Sequence of chain 1.A:
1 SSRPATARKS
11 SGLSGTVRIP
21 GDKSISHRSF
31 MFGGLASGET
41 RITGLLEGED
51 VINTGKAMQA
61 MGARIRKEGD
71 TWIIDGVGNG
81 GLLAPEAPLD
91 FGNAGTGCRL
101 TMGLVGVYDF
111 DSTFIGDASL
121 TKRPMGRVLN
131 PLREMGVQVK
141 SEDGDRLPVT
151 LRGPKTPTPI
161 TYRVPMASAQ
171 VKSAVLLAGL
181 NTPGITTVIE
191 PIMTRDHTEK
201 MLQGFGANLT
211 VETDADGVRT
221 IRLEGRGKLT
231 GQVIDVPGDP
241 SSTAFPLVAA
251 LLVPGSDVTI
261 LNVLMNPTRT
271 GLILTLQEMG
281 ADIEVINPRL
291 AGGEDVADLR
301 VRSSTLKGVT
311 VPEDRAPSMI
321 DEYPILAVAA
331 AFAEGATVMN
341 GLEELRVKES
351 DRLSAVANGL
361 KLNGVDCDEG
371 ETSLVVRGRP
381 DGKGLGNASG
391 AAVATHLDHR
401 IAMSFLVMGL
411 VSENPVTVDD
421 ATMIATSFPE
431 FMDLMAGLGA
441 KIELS

A small-molecule ligand and the protein it binds are described below.
Small molecule (SMILES): O=C(O)C1=C[C@@H](OP(=O)(O)O)[C@@H](O)[C@H](O[C@@](OP(=O)(O)O)(C(=O)O)C(F)F)C1

Binding-site contacts:
Ligand atom C4 contacts residue ASP321 of chain 1.A at 3.1 Å.
Ligand atom F1 contacts residue ARG123 of chain 1.A at 3.0 Å.
Ligand atom O13 contacts residue THR96 of chain 1.A at 2.7 Å (h-bond).
Ligand atom O1 contacts residue GLN170 of chain 1.A at 3.0 Å (h-bond).
Ligand atom F2 contacts residue ARG352 of chain 1.A at 3.5 Å.
Ligand atom C10 contacts residue ARG400 of chain 1.A at 3.5 Å.
Ligand atom O14 contacts residue THR96 of chain 1.A at 3.5 Å (h-bond).
Ligand atom O12 contacts residue LYS23 of chain 1.A at 3.5 Å (salt-bridge).
Ligand atom O7 contacts residue LYS348 of chain 1.A at 3.1 Å (salt-bridge).
Ligand atom O11 contacts residue GLY95 of chain 1.A at 3.3 Å (h-bond).
Ligand atom F2 contacts residue GLU349 of chain 1.A at 3.3 Å.
Ligand atom C7 contacts residue THR96 of chain 1.A at 3.5 Å.
Ligand atom O6 contacts residue ALA169 of chain 1.A at 2.9 Å (h-bond).
Ligand atom O8 contacts residue LYS348 of chain 1.A at 3.1 Å (salt-bridge).
Ligand atom O10 contacts residue ARG400 of chain 1.A at 2.7 Å (salt-bridge).
Ligand atom O4 contacts residue ARG28 of chain 1.A at 2.6 Å (salt-bridge).
Ligand atom O2 contacts residue LYS348 of chain 1.A at 2.8 Å (salt-bridge).
Ligand atom O9 contacts residue ARG400 of chain 1.A at 2.9 Å (salt-bridge).
Ligand atom F1 contacts residue LYS348 of chain 1.A at 3.5 Å.
Ligand atom O3 contacts residue ASP321 of chain 1.A at 3.2 Å (salt-bridge).
Ligand atom O6 contacts residue GLN170 of chain 1.A at 2.8 Å (h-bond).
Ligand atom C6 contacts residue THR96 of chain 1.A at 3.2 Å.
Ligand atom C7 contacts residue SER24 of chain 1.A at 3.5 Å.
Ligand atom O11 contacts residue ARG123 of chain 1.A at 2.8 Å (salt-bridge).
Ligand atom O10 contacts residue ARG352 of chain 1.A at 2.9 Å (salt-bridge).
Ligand atom O5 contacts residue ARG28 of chain 1.A at 2.9 Å (salt-bridge).
Ligand atom O1 contacts residue LYS348 of chain 1.A at 3.1 Å (salt-bridge).
Ligand atom O12 contacts residue GLU349 of chain 1.A at 2.4 Å (salt-bridge).
Ligand atom F2 contacts residue ARG123 of chain 1.A at 3.4 Å.
Ligand atom O10 contacts residue ASP321 of chain 1.A at 3.5 Å (salt-bridge).
Ligand atom O9 contacts residue LYS23 of chain 1.A at 2.8 Å (salt-bridge).
Ligand atom O4 contacts residue GLN170 of chain 1.A at 3.5 Å.
Ligand atom P1 contacts residue LYS348 of chain 1.A at 3.3 Å.
Ligand atom O5 contacts residue THR96 of chain 1.A at 3.5 Å (h-bond).
Ligand atom C7 contacts residue ARG28 of chain 1.A at 3.4 Å.
Ligand atom O6 contacts residue SER168 of chain 1.A at 2.6 Å (h-bond).
Ligand atom O2 contacts residue ASP321 of chain 1.A at 2.6 Å (salt-bridge).
Ligand atom O13 contacts residue GLY95 of chain 1.A at 3.1 Å (h-bond).
Ligand atom O5 contacts residue SER24 of chain 1.A at 2.6 Å (h-bond).
Ligand atom O14 contacts residue LYS23 of chain 1.A at 3.4 Å (salt-bridge).